Sequence of chain 1.A:
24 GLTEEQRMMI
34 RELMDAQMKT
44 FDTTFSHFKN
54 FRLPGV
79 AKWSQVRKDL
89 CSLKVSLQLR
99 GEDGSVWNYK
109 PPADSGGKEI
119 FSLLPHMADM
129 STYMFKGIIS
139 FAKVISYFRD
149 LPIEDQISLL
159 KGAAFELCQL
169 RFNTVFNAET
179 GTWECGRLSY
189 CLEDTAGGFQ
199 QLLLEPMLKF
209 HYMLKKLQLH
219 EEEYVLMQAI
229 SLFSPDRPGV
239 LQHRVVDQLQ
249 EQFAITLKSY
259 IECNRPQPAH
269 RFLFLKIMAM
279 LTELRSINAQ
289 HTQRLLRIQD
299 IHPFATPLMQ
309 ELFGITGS

This small molecule binds to this protein.
Small molecule (SMILES): O=S(=O)(c1ccccc1)N(Cc1ccc(Oc2ccccc2)cc1)c1ccc(C(O)(C(F)(F)F)C(F)(F)F)cc1

Binding-site contacts:
Ligand atom C15 contacts residue PHE311 of chain 1.A at 3.8 Å (hydrophobic).
Ligand atom C10 contacts residue GLN167 of chain 1.A at 3.6 Å.
Ligand atom C12 contacts residue PHE163 of chain 1.A at 3.9 Å (hydrophobic).
Ligand atom O1 contacts residue HIS209 of chain 1.A at 3.9 Å.
Ligand atom F2 contacts residue LEU122 of chain 1.A at 3.2 Å.
Ligand atom C27 contacts residue MET125 of chain 1.A at 3.8 Å (hydrophobic).
Ligand atom F1 contacts residue LEU122 of chain 1.A at 3.8 Å.
Ligand atom C10 contacts residue PHE163 of chain 1.A at 3.4 Å (hydrophobic).
Ligand atom C28 contacts residue MET125 of chain 1.A at 3.5 Å (hydrophobic).
Ligand atom C21 contacts residue MET205 of chain 1.A at 3.8 Å (hydrophobic).
Ligand atom C4 contacts residue LEU91 of chain 1.A at 3.5 Å (hydrophobic).
Ligand atom C8 contacts residue PHE170 of chain 1.A at 3.6 Å (hydrophobic).
Ligand atom S1 contacts residue GLN167 of chain 1.A at 3.4 Å (h-bond).
Ligand atom C5 contacts residue LEU206 of chain 1.A at 3.8 Å (hydrophobic).
Ligand atom C9 contacts residue GLN167 of chain 1.A at 3.2 Å.
Ligand atom O1 contacts residue GLN167 of chain 1.A at 3.4 Å (h-bond).
Ligand atom O2 contacts residue MET205 of chain 1.A at 3.7 Å.
Ligand atom F4 contacts residue LEU293 of chain 1.A at 3.6 Å.
Ligand atom O4 contacts residue HIS289 of chain 1.A at 2.8 Å (h-bond).
Ligand atom O1 contacts residue TRP181 of chain 1.A at 3.7 Å.
Ligand atom C18 contacts residue CYS166 of chain 1.A at 3.9 Å (hydrophobic).
Ligand atom C13 contacts residue CYS166 of chain 1.A at 3.8 Å (hydrophobic).
Ligand atom C22 contacts residue HIS289 of chain 1.A at 3.7 Å.
Ligand atom O3 contacts residue PHE163 of chain 1.A at 3.5 Å.
Ligand atom F5 contacts residue SER129 of chain 1.A at 3.8 Å.
Ligand atom C11 contacts residue CYS166 of chain 1.A at 3.4 Å (hydrophobic).
Ligand atom O3 contacts residue CYS166 of chain 1.A at 3.1 Å.
Ligand atom C19 contacts residue PHE170 of chain 1.A at 3.4 Å (hydrophobic).
Ligand atom N1 contacts residue GLN167 of chain 1.A at 3.8 Å.
Ligand atom F4 contacts residue HIS289 of chain 1.A at 3.2 Å.
Ligand atom C24 contacts residue HIS289 of chain 1.A at 3.7 Å.
Ligand atom C7 contacts residue PHE170 of chain 1.A at 3.6 Å (hydrophobic).
Ligand atom O2 contacts residue GLN167 of chain 1.A at 2.8 Å (h-bond).
Ligand atom C19 contacts residue SER129 of chain 1.A at 3.5 Å.
Ligand atom F5 contacts residue MET125 of chain 1.A at 3.9 Å.
Ligand atom F6 contacts residue PHE302 of chain 1.A at 3.4 Å.
Ligand atom F6 contacts residue LEU293 of chain 1.A at 3.4 Å.
Ligand atom C26 contacts residue HIS289 of chain 1.A at 3.9 Å.
Ligand atom C18 contacts residue SER129 of chain 1.A at 3.4 Å.
Ligand atom F1 contacts residue MET125 of chain 1.A at 3.5 Å.